Binding-site contacts:
Ligand atom N contacts residue GLU316 of chain 1.A at 3.2 Å (salt-bridge).
Ligand atom N contacts residue GLU260 of chain 1.A at 2.7 Å (salt-bridge).
Ligand atom OXT contacts residue TYR377 of chain 1.A at 2.6 Å (h-bond).
Ligand atom N contacts residue MET259 of chain 1.A at 3.7 Å.
Ligand atom N contacts residue GLU117 of chain 1.A at 2.5 Å (salt-bridge).
Ligand atom O contacts residue ZN1 of chain 1.B at 2.0 Å.
Ligand atom CG contacts residue GLU117 of chain 1.A at 3.6 Å.
Ligand atom CA contacts residue GLU117 of chain 1.A at 3.7 Å.
Ligand atom CG contacts residue MET259 of chain 1.A at 3.8 Å (hydrophobic).
Ligand atom CD2 contacts residue MET259 of chain 1.A at 4.0 Å (hydrophobic).
Ligand atom O contacts residue HIS293 of chain 1.A at 3.2 Å (h-bond).
Ligand atom C contacts residue ALA258 of chain 1.A at 3.6 Å (hydrophobic).
Ligand atom C contacts residue GLU316 of chain 1.A at 3.7 Å.
Ligand atom O contacts residue GLU316 of chain 1.A at 3.5 Å (salt-bridge).
Ligand atom CD2 contacts residue MET256 of chain 1.A at 3.7 Å (hydrophobic).
Ligand atom CD2 contacts residue ALA258 of chain 1.A at 3.6 Å (hydrophobic).
Ligand atom CA contacts residue GLU260 of chain 1.A at 3.5 Å.
Ligand atom C contacts residue ZN1 of chain 1.B at 2.9 Å.
Ligand atom C contacts residue GLU260 of chain 1.A at 3.9 Å.
Ligand atom N contacts residue LYS315 of chain 1.A at 3.6 Å (salt-bridge).
Ligand atom C contacts residue TYR377 of chain 1.A at 3.2 Å (hydrophobic).
Ligand atom OXT contacts residue MLI1 of chain 1.R at 3.3 Å (h-bond).
Ligand atom O contacts residue MLI1 of chain 1.R at 4.0 Å.
Ligand atom CA contacts residue ALA258 of chain 1.A at 3.4 Å (hydrophobic).
Ligand atom CB contacts residue GLU117 of chain 1.A at 3.8 Å.
Ligand atom CB contacts residue TYR377 of chain 1.A at 3.4 Å (hydrophobic).
Ligand atom CG contacts residue GLN115 of chain 1.A at 3.9 Å.
Ligand atom O contacts residue HIS297 of chain 1.A at 3.1 Å (h-bond).
Ligand atom CD2 contacts residue GLN115 of chain 1.A at 3.7 Å.
Ligand atom CD1 contacts residue TYR372 of chain 1.A at 3.7 Å (hydrophobic).
Ligand atom O contacts residue TYR377 of chain 1.A at 4.0 Å.
Ligand atom O contacts residue GLU294 of chain 1.A at 3.3 Å (salt-bridge).
Ligand atom CA contacts residue MET259 of chain 1.A at 4.0 Å (hydrophobic).
Ligand atom O contacts residue ALA258 of chain 1.A at 4.0 Å.
Ligand atom CD1 contacts residue GLU117 of chain 1.A at 3.9 Å.
Ligand atom OXT contacts residue ZN1 of chain 1.B at 3.3 Å.
Ligand atom O contacts residue GLU260 of chain 1.A at 3.4 Å (salt-bridge).
Ligand atom C contacts residue MLI1 of chain 1.R at 4.0 Å.
Ligand atom C contacts residue GLU294 of chain 1.A at 3.9 Å.
Ligand atom CA contacts residue TYR377 of chain 1.A at 3.8 Å (hydrophobic).

Sequence of chain 1.A:
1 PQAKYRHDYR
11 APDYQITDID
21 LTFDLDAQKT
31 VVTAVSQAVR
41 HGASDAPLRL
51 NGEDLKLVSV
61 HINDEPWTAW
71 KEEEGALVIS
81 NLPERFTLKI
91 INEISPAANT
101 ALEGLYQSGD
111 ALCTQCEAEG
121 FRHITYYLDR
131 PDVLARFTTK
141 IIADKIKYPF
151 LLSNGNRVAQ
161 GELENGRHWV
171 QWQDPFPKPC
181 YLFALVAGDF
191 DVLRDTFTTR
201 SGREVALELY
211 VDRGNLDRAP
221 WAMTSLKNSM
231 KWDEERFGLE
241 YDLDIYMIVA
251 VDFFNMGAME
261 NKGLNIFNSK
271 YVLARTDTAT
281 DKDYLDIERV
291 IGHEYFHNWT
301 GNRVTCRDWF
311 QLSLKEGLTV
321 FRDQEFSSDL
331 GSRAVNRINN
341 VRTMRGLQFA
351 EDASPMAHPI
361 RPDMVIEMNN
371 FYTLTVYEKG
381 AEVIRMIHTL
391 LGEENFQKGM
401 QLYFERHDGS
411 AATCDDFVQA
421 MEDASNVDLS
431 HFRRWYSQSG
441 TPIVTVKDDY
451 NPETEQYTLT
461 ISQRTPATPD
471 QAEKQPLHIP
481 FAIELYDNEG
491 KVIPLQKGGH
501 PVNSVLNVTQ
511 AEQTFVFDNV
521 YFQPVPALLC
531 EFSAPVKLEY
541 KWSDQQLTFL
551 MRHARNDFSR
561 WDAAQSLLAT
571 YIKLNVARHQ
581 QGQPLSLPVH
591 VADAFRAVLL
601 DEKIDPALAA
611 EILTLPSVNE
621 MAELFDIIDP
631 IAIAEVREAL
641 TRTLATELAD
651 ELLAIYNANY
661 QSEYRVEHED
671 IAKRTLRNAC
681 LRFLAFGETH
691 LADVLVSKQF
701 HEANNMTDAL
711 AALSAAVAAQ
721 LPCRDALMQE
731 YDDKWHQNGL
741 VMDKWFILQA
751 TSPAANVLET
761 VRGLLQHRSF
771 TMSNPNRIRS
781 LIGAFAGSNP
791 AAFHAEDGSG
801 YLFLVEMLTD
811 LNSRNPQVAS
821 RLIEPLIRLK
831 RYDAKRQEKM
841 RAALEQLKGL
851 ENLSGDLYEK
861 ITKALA

This protein binds this small molecule.
Small molecule (SMILES): CC(C)C[C@H](N)C(=O)O